This protein binds this small molecule.
Small molecule (SMILES): CC(=O)C(=O)O

Sequence of chain 1.B:
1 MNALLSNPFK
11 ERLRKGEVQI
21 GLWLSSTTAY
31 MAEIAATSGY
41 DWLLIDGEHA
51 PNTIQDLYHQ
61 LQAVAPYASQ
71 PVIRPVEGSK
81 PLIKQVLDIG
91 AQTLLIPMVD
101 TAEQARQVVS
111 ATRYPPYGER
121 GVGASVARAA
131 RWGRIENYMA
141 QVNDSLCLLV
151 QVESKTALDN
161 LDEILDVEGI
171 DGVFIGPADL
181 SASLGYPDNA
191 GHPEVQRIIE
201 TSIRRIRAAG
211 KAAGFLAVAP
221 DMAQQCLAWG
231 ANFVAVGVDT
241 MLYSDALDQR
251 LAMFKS

Sequence of chain 1.A:
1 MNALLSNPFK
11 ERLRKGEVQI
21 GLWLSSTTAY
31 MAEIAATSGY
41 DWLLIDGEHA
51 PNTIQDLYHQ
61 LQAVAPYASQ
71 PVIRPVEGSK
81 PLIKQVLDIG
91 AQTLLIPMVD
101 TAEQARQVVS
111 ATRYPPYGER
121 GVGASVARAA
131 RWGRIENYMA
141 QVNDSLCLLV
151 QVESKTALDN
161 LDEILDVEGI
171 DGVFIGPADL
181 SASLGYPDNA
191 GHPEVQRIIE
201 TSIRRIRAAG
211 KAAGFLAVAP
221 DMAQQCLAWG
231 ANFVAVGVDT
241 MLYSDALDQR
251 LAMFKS

Binding-site contacts:
Ligand atom CB contacts residue GLY176 of chain 1.A at 3.8 Å.
Ligand atom O3 contacts residue PHE174 of chain 1.A at 4.1 Å.
Ligand atom O3 contacts residue GLY176 of chain 1.A at 4.2 Å.
Ligand atom CB contacts residue LEU216 of chain 1.A at 3.4 Å (hydrophobic).
Ligand atom C contacts residue GLU153 of chain 1.A at 4.1 Å.
Ligand atom O3 contacts residue ARG74 of chain 1.A at 3.2 Å (salt-bridge).
Ligand atom CA contacts residue GLN151 of chain 1.A at 3.9 Å.
Ligand atom OXT contacts residue VAL122 of chain 1.B at 4.2 Å.
Ligand atom O3 contacts residue ASP179 of chain 1.A at 4.5 Å.
Ligand atom CB contacts residue PHE174 of chain 1.A at 3.5 Å (hydrophobic).
Ligand atom CA contacts residue GLU153 of chain 1.A at 4.1 Å.
Ligand atom C contacts residue PRO177 of chain 1.A at 3.9 Å (hydrophobic).
Ligand atom CB contacts residue TRP23 of chain 1.A at 4.2 Å (hydrophobic).
Ligand atom O contacts residue ASP179 of chain 1.A at 4.1 Å.
Ligand atom C contacts residue ALA178 of chain 1.A at 4.2 Å (hydrophobic).
Ligand atom OXT contacts residue GLY176 of chain 1.A at 3.4 Å.
Ligand atom C contacts residue MG1 of chain 1.D at 3.2 Å.
Ligand atom OXT contacts residue PRO177 of chain 1.A at 4.2 Å.
Ligand atom OXT contacts residue MG1 of chain 1.D at 2.5 Å.
Ligand atom CA contacts residue MG1 of chain 1.D at 3.1 Å.
Ligand atom C contacts residue GLY176 of chain 1.A at 3.1 Å.
Ligand atom CA contacts residue ARG74 of chain 1.A at 4.4 Å.
Ligand atom O contacts residue ALA178 of chain 1.A at 3.3 Å (h-bond).
Ligand atom C contacts residue ASP179 of chain 1.A at 4.2 Å.
Ligand atom O contacts residue GLY176 of chain 1.A at 3.3 Å.
Ligand atom OXT contacts residue ASP179 of chain 1.A at 3.1 Å (salt-bridge).
Ligand atom O3 contacts residue GLN151 of chain 1.A at 2.9 Å (h-bond).
Ligand atom OXT contacts residue ALA178 of chain 1.A at 4.2 Å.
Ligand atom O3 contacts residue GLU153 of chain 1.A at 3.4 Å (salt-bridge).
Ligand atom O3 contacts residue MG1 of chain 1.D at 2.4 Å.
Ligand atom O contacts residue MG1 of chain 1.D at 4.4 Å.
Ligand atom CB contacts residue PRO177 of chain 1.A at 4.3 Å (hydrophobic).
Ligand atom CA contacts residue GLY176 of chain 1.A at 3.4 Å.
Ligand atom O contacts residue PRO177 of chain 1.A at 3.2 Å.
Ligand atom OXT contacts residue GLU153 of chain 1.A at 3.3 Å (salt-bridge).
Ligand atom CA contacts residue PHE174 of chain 1.A at 4.0 Å (hydrophobic).